Binding-site contacts:
Ligand atom C5 contacts residue ASN1061 of chain 1.D at 3.7 Å.
Ligand atom O7 contacts residue ASN1061 of chain 1.D at 3.5 Å.
Ligand atom C3 contacts residue ASN1061 of chain 1.D at 3.8 Å.
Ligand atom O5 contacts residue ASN1061 of chain 1.D at 2.5 Å (h-bond).
Ligand atom C4 contacts residue GLN882 of chain 1.A at 4.1 Å.
Ligand atom C4 contacts residue ASN1061 of chain 1.D at 4.3 Å.
Ligand atom O3 contacts residue GLN882 of chain 1.A at 4.0 Å.
Ligand atom O7 contacts residue SER698 of chain 1.D at 4.5 Å.
Ligand atom C7 contacts residue ASN1061 of chain 1.D at 3.5 Å.
Ligand atom C1 contacts residue ASN1061 of chain 1.D at 1.4 Å.
Ligand atom C2 contacts residue ASN1061 of chain 1.D at 2.5 Å.
Ligand atom C6 contacts residue GLN882 of chain 1.A at 4.3 Å.
Ligand atom O3 contacts residue ALA693 of chain 1.D at 4.4 Å.
Ligand atom N2 contacts residue ASN1061 of chain 1.D at 2.9 Å (h-bond).
Ligand atom O7 contacts residue PHE1062 of chain 1.D at 4.3 Å.

Sequence of chain 1.A:
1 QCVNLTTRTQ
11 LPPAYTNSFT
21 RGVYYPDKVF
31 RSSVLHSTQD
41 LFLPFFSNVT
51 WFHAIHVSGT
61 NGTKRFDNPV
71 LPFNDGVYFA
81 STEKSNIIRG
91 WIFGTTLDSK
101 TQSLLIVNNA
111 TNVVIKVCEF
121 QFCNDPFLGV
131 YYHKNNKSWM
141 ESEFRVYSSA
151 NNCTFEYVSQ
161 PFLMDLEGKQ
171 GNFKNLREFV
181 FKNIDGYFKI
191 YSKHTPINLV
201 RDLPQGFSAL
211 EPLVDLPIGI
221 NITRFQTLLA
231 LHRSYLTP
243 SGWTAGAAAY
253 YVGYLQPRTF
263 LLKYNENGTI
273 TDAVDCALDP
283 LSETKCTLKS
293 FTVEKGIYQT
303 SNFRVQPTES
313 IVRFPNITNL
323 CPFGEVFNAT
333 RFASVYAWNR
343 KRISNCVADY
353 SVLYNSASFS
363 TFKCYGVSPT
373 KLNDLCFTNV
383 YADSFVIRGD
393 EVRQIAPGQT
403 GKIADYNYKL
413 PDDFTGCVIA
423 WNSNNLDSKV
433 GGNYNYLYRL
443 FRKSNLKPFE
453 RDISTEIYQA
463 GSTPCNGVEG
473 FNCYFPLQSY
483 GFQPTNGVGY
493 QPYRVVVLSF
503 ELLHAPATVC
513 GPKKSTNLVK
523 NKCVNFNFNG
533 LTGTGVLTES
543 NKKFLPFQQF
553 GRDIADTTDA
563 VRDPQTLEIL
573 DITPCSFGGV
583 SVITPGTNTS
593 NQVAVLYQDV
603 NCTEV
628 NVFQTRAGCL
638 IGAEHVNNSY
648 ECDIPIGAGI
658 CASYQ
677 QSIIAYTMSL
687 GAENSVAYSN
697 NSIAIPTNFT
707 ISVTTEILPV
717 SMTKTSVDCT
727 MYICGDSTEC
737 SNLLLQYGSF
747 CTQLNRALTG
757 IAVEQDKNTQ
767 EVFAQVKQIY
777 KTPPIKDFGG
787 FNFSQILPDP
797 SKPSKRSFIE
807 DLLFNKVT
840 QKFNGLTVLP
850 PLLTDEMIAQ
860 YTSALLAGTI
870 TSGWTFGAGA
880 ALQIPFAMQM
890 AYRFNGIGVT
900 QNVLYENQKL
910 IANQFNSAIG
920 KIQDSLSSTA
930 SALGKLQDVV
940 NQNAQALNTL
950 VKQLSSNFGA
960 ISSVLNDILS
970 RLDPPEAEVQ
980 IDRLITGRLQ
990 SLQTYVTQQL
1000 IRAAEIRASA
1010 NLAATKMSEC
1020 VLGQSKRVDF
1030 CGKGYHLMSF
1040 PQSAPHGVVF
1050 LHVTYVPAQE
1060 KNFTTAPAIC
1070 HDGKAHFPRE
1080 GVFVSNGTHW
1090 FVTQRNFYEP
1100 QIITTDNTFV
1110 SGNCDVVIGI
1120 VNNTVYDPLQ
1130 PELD

The protein below binds the small molecule below.
Small molecule (SMILES): CC(=O)N[C@@H]1[C@@H](O)[C@H](O)[C@@H](CO)O[C@H]1O

Sequence of chain 1.D:
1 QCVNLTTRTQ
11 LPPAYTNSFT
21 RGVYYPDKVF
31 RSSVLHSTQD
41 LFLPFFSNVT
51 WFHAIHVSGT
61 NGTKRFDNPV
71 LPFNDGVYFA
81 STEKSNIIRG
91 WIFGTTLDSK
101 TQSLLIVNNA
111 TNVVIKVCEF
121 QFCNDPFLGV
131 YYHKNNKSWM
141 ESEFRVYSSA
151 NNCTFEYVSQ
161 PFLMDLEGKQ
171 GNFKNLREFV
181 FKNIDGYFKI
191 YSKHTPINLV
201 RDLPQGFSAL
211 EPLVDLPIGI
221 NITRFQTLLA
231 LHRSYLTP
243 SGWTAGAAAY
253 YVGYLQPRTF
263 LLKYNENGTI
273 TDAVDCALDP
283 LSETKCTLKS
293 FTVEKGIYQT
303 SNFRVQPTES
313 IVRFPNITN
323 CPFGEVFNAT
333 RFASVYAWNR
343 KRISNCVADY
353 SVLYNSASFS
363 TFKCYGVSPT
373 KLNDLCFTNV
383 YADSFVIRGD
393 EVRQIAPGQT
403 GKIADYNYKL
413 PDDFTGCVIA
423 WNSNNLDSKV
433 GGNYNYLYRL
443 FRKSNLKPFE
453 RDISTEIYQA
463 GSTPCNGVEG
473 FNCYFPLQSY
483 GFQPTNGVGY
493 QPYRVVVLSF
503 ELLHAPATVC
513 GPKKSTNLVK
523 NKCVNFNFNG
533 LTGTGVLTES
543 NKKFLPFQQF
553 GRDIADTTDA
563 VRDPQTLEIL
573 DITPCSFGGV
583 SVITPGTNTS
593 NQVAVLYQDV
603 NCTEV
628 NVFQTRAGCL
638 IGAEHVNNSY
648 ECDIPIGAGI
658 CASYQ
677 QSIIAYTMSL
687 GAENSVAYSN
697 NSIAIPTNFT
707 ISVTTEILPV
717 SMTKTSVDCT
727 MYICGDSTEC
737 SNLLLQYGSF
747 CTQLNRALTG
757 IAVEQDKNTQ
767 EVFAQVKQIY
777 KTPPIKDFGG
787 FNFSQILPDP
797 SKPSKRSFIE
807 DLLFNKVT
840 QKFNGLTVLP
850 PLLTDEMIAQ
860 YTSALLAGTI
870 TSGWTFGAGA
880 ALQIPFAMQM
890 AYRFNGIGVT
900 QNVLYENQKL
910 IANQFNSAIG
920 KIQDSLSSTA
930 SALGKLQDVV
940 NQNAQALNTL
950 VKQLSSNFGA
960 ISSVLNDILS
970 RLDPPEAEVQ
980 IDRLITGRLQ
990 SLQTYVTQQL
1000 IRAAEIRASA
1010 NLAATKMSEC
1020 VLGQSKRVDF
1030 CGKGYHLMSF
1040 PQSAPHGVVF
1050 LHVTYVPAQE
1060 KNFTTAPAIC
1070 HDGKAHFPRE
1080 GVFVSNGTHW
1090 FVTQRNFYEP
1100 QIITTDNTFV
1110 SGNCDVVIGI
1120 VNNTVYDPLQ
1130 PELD